A small-molecule ligand and the protein it binds are described below.
Small molecule (SMILES): CCCCCCCCCCS[C@@H]1O[C@H](CO)[C@@H](O[C@H]2O[C@H](CO)[C@@H](O)[C@H](O)[C@H]2O)[C@H](O)[C@H]1O

Sequence of chain 1.A:
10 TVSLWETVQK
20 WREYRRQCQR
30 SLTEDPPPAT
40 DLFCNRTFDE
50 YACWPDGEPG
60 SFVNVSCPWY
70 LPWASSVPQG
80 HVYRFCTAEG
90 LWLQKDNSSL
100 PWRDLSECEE

Binding-site contacts:
Ligand atom C9 contacts residue TYR82 of chain 1.A at 3.7 Å (hydrophobic).
Ligand atom O1 contacts residue GLU106 of chain 1.A at 3.8 Å.
Ligand atom C6 contacts residue TRP101 of chain 1.A at 4.2 Å (hydrophobic).
Ligand atom C11 contacts residue TYR82 of chain 1.A at 4.1 Å (hydrophobic).
Ligand atom C10 contacts residue TYR82 of chain 1.A at 4.4 Å (hydrophobic).
Ligand atom O2 contacts residue GLU106 of chain 1.A at 4.5 Å.
Ligand atom C17 contacts residue HIS80 of chain 1.A at 4.5 Å.
Ligand atom C5 contacts residue TRP101 of chain 1.A at 4.3 Å (hydrophobic).
Ligand atom S contacts residue GLU106 of chain 1.A at 4.0 Å.
Ligand atom O1 contacts residue TYR82 of chain 1.A at 3.8 Å.
Ligand atom C22 contacts residue TYR82 of chain 1.A at 4.3 Å (hydrophobic).
Ligand atom C8 contacts residue PHE61 of chain 1.A at 4.3 Å (hydrophobic).
Ligand atom O5 contacts residue HIS80 of chain 1.A at 3.7 Å.
Ligand atom C7 contacts residue ASP103 of chain 1.A at 4.1 Å.
Ligand atom S contacts residue TYR82 of chain 1.A at 3.4 Å (h-bond).
Ligand atom O5 contacts residue TYR82 of chain 1.A at 4.4 Å.
Ligand atom C6 contacts residue ASP103 of chain 1.A at 3.3 Å.